Binding-site contacts:
Ligand atom O6 contacts residue LEU55 of chain 2.B at 3.6 Å.
Ligand atom C5 contacts residue THR54 of chain 2.B at 3.6 Å.
Ligand atom O5 contacts residue LEU55 of chain 2.B at 3.8 Å.
Ligand atom O5 contacts residue THR54 of chain 2.B at 3.6 Å (h-bond).
Ligand atom C3 contacts residue ASN52 of chain 2.B at 3.7 Å.
Ligand atom C1 contacts residue ASN52 of chain 2.B at 1.4 Å.
Ligand atom C4 contacts residue ASN52 of chain 2.B at 4.1 Å.
Ligand atom C7 contacts residue ASN52 of chain 2.B at 3.4 Å.
Ligand atom C2 contacts residue ASN52 of chain 2.B at 2.4 Å.
Ligand atom C6 contacts residue LEU55 of chain 2.B at 3.8 Å (hydrophobic).
Ligand atom O5 contacts residue ASN52 of chain 2.B at 2.3 Å (h-bond).
Ligand atom O6 contacts residue THR54 of chain 2.B at 3.3 Å (h-bond).
Ligand atom N2 contacts residue ASN52 of chain 2.B at 2.8 Å (h-bond).
Ligand atom C1 contacts residue THR54 of chain 2.B at 3.4 Å.
Ligand atom C5 contacts residue ASN52 of chain 2.B at 3.5 Å.
Ligand atom C6 contacts residue THR54 of chain 2.B at 4.1 Å.
Ligand atom O7 contacts residue ASN52 of chain 2.B at 3.6 Å.
Ligand atom C5 contacts residue LEU55 of chain 2.B at 4.4 Å (hydrophobic).

The small molecule below binds the protein below.
Small molecule (SMILES): CC(=O)N[C@@H]1[C@@H](O)[C@H](O)[C@@H](CO)O[C@H]1O

Sequence of chain 2.B:
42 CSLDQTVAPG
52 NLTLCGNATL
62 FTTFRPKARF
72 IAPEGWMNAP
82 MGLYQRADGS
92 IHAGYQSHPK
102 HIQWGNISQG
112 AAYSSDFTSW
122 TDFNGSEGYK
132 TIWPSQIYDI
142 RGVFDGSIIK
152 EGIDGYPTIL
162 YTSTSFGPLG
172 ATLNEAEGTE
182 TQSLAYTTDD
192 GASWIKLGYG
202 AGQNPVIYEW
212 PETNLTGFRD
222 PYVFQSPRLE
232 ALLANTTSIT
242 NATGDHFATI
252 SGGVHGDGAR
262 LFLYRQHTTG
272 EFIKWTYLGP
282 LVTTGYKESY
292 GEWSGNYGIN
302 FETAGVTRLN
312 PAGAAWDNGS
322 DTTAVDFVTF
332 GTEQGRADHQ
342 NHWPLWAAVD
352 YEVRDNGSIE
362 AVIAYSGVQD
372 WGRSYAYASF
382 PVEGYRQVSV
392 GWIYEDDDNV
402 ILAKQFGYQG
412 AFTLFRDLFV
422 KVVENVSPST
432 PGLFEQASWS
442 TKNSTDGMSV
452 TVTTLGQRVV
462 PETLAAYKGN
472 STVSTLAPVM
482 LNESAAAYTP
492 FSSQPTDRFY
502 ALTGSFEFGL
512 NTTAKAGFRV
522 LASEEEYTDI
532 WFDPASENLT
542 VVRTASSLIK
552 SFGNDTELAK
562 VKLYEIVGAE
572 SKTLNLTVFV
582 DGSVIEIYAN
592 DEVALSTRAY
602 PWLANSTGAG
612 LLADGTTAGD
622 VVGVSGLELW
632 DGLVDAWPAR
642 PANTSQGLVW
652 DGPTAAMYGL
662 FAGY